This protein binds this small molecule.
Small molecule (SMILES): COC(=O)[C@H](Cc1cnc[nH]1)NC(=O)CN(CCc1ccccc1)CC(=O)O

Sequence of chain 1.A:
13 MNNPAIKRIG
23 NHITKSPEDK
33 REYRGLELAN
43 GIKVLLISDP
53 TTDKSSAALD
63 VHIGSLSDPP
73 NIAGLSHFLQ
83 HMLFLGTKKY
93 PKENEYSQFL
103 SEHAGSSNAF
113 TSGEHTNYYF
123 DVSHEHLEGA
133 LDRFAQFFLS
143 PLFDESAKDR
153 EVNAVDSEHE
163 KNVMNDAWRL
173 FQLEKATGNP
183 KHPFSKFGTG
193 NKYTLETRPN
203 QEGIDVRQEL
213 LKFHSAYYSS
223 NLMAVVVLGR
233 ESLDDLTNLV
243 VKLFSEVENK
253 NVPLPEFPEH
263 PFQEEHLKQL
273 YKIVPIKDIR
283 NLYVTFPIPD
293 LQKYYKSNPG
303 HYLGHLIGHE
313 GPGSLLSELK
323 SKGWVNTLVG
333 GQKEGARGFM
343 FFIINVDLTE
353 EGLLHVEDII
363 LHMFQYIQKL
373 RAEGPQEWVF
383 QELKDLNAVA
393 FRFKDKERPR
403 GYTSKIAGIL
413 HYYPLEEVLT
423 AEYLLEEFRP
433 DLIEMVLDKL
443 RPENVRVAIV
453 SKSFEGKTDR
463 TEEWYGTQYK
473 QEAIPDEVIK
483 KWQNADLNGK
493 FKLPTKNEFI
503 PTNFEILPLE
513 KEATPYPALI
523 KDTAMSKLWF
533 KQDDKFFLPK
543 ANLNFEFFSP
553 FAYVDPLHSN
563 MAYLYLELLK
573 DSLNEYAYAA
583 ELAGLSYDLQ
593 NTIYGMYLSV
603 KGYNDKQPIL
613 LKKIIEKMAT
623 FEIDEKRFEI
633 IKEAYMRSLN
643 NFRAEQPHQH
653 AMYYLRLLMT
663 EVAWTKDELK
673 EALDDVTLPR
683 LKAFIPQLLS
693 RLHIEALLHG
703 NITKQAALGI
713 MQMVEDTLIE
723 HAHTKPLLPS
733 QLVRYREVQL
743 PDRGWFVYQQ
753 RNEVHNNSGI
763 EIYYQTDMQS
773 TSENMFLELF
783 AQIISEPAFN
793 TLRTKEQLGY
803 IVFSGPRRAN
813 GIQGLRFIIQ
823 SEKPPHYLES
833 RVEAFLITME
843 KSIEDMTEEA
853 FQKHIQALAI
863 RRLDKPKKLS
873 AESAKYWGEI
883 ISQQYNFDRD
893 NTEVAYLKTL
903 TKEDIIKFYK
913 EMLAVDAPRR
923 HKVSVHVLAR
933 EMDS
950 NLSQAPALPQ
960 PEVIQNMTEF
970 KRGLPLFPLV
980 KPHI

Binding-site contacts:
Ligand atom N09 contacts residue VAL331 of chain 1.A at 3.3 Å.
Ligand atom C17 contacts residue GLN334 of chain 1.A at 4.0 Å.
Ligand atom C10 contacts residue LEU330 of chain 1.A at 3.3 Å (hydrophobic).
Ligand atom C03 contacts residue GLY306 of chain 1.A at 3.9 Å.
Ligand atom N12 contacts residue GLY332 of chain 1.A at 3.0 Å (h-bond).
Ligand atom C10 contacts residue GLU312 of chain 1.A at 2.9 Å.
Ligand atom C22 contacts residue LYS335 of chain 1.A at 4.0 Å.
Ligand atom C08 contacts residue VAL331 of chain 1.A at 3.7 Å (hydrophobic).
Ligand atom N09 contacts residue GLY310 of chain 1.A at 3.4 Å (h-bond).
Ligand atom C01 contacts residue HIS303 of chain 1.A at 3.3 Å.
Ligand atom C15 contacts residue GLN334 of chain 1.A at 4.2 Å.
Ligand atom N09 contacts residue GLY332 of chain 1.A at 3.7 Å.
Ligand atom C20 contacts residue ILE345 of chain 1.A at 4.1 Å (hydrophobic).
Ligand atom C18 contacts residue GLN334 of chain 1.A at 3.8 Å.
Ligand atom C17 contacts residue VAL331 of chain 1.A at 4.1 Å (hydrophobic).
Ligand atom O02 contacts residue HIS307 of chain 1.A at 3.9 Å.
Ligand atom C10 contacts residue GLY310 of chain 1.A at 3.3 Å.
Ligand atom N11 contacts residue GLU312 of chain 1.A at 3.7 Å.
Ligand atom O02 contacts residue HIS303 of chain 1.A at 3.7 Å.
Ligand atom C23 contacts residue LYS335 of chain 1.A at 4.0 Å.
Ligand atom C17 contacts residue ILE345 of chain 1.A at 4.3 Å (hydrophobic).
Ligand atom N11 contacts residue GLY310 of chain 1.A at 3.7 Å.
Ligand atom N09 contacts residue LEU330 of chain 1.A at 3.0 Å (h-bond).
Ligand atom C10 contacts residue TYR580 of chain 1.A at 4.1 Å (hydrophobic).
Ligand atom C08 contacts residue GLY332 of chain 1.A at 3.4 Å.
Ligand atom C13 contacts residue GLY332 of chain 1.A at 3.7 Å.
Ligand atom N11 contacts residue TYR580 of chain 1.A at 3.5 Å (h-bond).
Ligand atom O04 contacts residue HIS307 of chain 1.A at 3.8 Å.
Ligand atom C15 contacts residue GLY332 of chain 1.A at 3.8 Å.
Ligand atom O02 contacts residue GLY306 of chain 1.A at 3.9 Å.
Ligand atom C08 contacts residue LEU330 of chain 1.A at 4.2 Å (hydrophobic).
Ligand atom C07 contacts residue GLY310 of chain 1.A at 4.1 Å.
Ligand atom C05 contacts residue GLY306 of chain 1.A at 3.9 Å.
Ligand atom C05 contacts residue GLY332 of chain 1.A at 3.6 Å.
Ligand atom C08 contacts residue GLY310 of chain 1.A at 3.7 Å.
Ligand atom C24 contacts residue LYS335 of chain 1.A at 4.3 Å.
Ligand atom C03 contacts residue HIS307 of chain 1.A at 4.0 Å.
Ligand atom C07 contacts residue TYR580 of chain 1.A at 4.1 Å (hydrophobic).
Ligand atom C25 contacts residue GLN334 of chain 1.A at 4.2 Å.
Ligand atom N09 contacts residue GLU312 of chain 1.A at 3.9 Å.